Binding-site contacts:
Ligand atom O7 contacts residue NAG1 of chain 2.C at 3.8 Å.
Ligand atom C8 contacts residue GLY344 of chain 2.A at 3.6 Å.
Ligand atom C1 contacts residue FUC2 of chain 2.C at 4.0 Å.
Ligand atom C8 contacts residue ALA342 of chain 2.A at 3.9 Å (hydrophobic).
Ligand atom C2 contacts residue NAG1 of chain 2.C at 2.6 Å.
Ligand atom C8 contacts residue NAG1 of chain 2.C at 4.3 Å.
Ligand atom C4 contacts residue NAG1 of chain 2.C at 4.3 Å.
Ligand atom C5 contacts residue FUC2 of chain 2.C at 4.2 Å.
Ligand atom O5 contacts residue NAG1 of chain 2.C at 2.5 Å (h-bond).
Ligand atom C7 contacts residue GLY344 of chain 2.A at 3.4 Å.
Ligand atom C6 contacts residue NAG1 of chain 2.C at 4.5 Å.
Ligand atom C8 contacts residue PRO343 of chain 2.A at 4.3 Å (hydrophobic).
Ligand atom C3 contacts residue FUC2 of chain 2.C at 4.0 Å.
Ligand atom N2 contacts residue GLY344 of chain 2.A at 4.5 Å.
Ligand atom N2 contacts residue FUC2 of chain 2.C at 4.2 Å.
Ligand atom O7 contacts residue PRO343 of chain 2.A at 3.6 Å.
Ligand atom C8 contacts residue PHE345 of chain 2.A at 3.8 Å (hydrophobic).
Ligand atom O7 contacts residue GLY344 of chain 2.A at 2.9 Å (h-bond).
Ligand atom C3 contacts residue NAG1 of chain 2.C at 4.0 Å.
Ligand atom C7 contacts residue PRO343 of chain 2.A at 4.4 Å (hydrophobic).
Ligand atom C5 contacts residue NAG1 of chain 2.C at 3.8 Å.
Ligand atom N2 contacts residue NAG1 of chain 2.C at 3.1 Å (h-bond).
Ligand atom C7 contacts residue NAG1 of chain 2.C at 3.5 Å.
Ligand atom C1 contacts residue NAG1 of chain 2.C at 1.6 Å.
Ligand atom C2 contacts residue FUC2 of chain 2.C at 4.2 Å.

A protein and the small-molecule ligand that binds it are described below.
Small molecule (SMILES): CC(=O)N[C@@H]1[C@@H](O)[C@H](O)[C@@H](CO)O[C@H]1O

Sequence of chain 2.A:
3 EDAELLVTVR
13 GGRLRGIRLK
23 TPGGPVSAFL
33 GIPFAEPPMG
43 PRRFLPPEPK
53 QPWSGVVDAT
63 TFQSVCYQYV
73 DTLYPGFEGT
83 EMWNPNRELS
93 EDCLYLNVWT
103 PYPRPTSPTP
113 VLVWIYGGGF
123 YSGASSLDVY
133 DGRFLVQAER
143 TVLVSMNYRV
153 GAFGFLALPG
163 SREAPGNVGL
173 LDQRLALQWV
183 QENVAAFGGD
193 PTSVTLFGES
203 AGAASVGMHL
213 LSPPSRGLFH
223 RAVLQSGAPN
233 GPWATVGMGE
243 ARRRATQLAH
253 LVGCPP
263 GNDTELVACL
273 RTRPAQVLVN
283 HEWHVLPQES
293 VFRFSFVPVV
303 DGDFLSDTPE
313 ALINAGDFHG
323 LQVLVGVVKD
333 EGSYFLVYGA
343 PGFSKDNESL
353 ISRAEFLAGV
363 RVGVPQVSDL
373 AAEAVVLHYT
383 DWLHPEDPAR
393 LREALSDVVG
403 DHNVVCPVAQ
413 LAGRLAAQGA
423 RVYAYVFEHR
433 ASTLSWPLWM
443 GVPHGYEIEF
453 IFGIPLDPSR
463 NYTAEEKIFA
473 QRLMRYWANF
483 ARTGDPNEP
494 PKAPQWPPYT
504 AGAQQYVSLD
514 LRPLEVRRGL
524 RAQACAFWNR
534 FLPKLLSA